Sequence of chain 1.J:
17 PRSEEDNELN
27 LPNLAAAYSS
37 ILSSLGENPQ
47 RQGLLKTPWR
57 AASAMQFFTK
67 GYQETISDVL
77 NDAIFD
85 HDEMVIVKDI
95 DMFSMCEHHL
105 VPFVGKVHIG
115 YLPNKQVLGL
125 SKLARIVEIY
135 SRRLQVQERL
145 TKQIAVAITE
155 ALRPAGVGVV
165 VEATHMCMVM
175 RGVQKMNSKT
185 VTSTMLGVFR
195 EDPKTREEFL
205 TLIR

The small molecule below binds the protein below.
Small molecule (SMILES): N[C@@H](Cc1ccccc1)C(=O)O

Sequence of chain 1.CA:
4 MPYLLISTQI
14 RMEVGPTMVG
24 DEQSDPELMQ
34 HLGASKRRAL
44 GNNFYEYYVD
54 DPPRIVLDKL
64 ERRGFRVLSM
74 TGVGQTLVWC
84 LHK

Sequence of chain 1.DA:
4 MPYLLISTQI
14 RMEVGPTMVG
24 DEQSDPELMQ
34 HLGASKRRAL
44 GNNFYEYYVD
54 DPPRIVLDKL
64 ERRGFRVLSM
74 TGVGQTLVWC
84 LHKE

Binding-site contacts:
Ligand atom C contacts residue VAL76 of chain 1.DA at 3.9 Å (hydrophobic).
Ligand atom CE1 contacts residue ILE13 of chain 1.CA at 3.9 Å (hydrophobic).
Ligand atom O contacts residue GLY77 of chain 1.DA at 3.8 Å.
Ligand atom CB contacts residue ILE13 of chain 1.CA at 3.9 Å (hydrophobic).
Ligand atom OXT contacts residue GLN78 of chain 1.DA at 2.9 Å (h-bond).
Ligand atom CE2 contacts residue ARG14 of chain 1.CA at 3.9 Å.
Ligand atom CA contacts residue THR79 of chain 1.DA at 3.5 Å.
Ligand atom O contacts residue GLN78 of chain 1.CA at 3.1 Å (h-bond).
Ligand atom CB contacts residue GLN78 of chain 1.CA at 3.6 Å.
Ligand atom C contacts residue GLN78 of chain 1.DA at 3.7 Å.
Ligand atom CA contacts residue ILE13 of chain 1.CA at 3.6 Å (hydrophobic).
Ligand atom O contacts residue PRO197 of chain 1.J at 3.6 Å.
Ligand atom CG contacts residue ILE13 of chain 1.CA at 3.4 Å (hydrophobic).
Ligand atom CE1 contacts residue VAL76 of chain 1.DA at 3.9 Å (hydrophobic).
Ligand atom CD1 contacts residue VAL76 of chain 1.DA at 3.5 Å (hydrophobic).
Ligand atom C contacts residue GLN78 of chain 1.CA at 3.9 Å.
Ligand atom OXT contacts residue GLY77 of chain 1.DA at 3.8 Å.
Ligand atom O contacts residue GLU195 of chain 1.J at 3.9 Å.
Ligand atom OXT contacts residue VAL76 of chain 1.DA at 3.5 Å (h-bond).
Ligand atom N contacts residue GLN78 of chain 1.CA at 2.9 Å (h-bond).
Ligand atom CG contacts residue VAL76 of chain 1.DA at 3.7 Å (hydrophobic).
Ligand atom CZ contacts residue ILE13 of chain 1.CA at 3.9 Å (hydrophobic).
Ligand atom CA contacts residue GLN78 of chain 1.CA at 3.7 Å.
Ligand atom C contacts residue THR79 of chain 1.DA at 3.5 Å.
Ligand atom CD2 contacts residue GLN78 of chain 1.CA at 3.5 Å.
Ligand atom CE2 contacts residue GLN12 of chain 1.CA at 3.9 Å.
Ligand atom CD2 contacts residue ILE13 of chain 1.CA at 3.4 Å (hydrophobic).
Ligand atom CZ contacts residue MET15 of chain 1.CA at 3.6 Å (hydrophobic).
Ligand atom O contacts residue GLN78 of chain 1.DA at 3.9 Å.
Ligand atom CE1 contacts residue MET15 of chain 1.CA at 3.7 Å (hydrophobic).
Ligand atom N contacts residue GLU195 of chain 1.J at 2.9 Å (salt-bridge).
Ligand atom OXT contacts residue THR79 of chain 1.DA at 2.7 Å (h-bond).
Ligand atom CZ contacts residue LEU80 of chain 1.CA at 3.8 Å (hydrophobic).
Ligand atom CD2 contacts residue VAL76 of chain 1.DA at 3.6 Å (hydrophobic).
Ligand atom CE2 contacts residue ILE13 of chain 1.CA at 3.4 Å (hydrophobic).
Ligand atom CD1 contacts residue ILE13 of chain 1.CA at 3.6 Å (hydrophobic).
Ligand atom CE2 contacts residue GLN78 of chain 1.CA at 3.6 Å.
Ligand atom CZ contacts residue ARG14 of chain 1.CA at 3.8 Å.
Ligand atom CB contacts residue VAL76 of chain 1.DA at 3.4 Å (hydrophobic).
Ligand atom N contacts residue ILE13 of chain 1.CA at 2.9 Å (h-bond).